Sequence of chain 2.A:
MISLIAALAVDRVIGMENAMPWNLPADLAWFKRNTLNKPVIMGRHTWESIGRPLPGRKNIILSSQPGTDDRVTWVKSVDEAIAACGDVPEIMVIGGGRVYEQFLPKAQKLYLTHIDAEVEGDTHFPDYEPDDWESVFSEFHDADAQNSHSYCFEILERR

The protein below binds the small molecule below.
Small molecule (SMILES): COc1cc(Cc2cnc(N)nc2N)cc(OC)c1OC

Binding-site contacts:
Ligand atom C3 contacts residue ALA6 of chain 2.A at 4.0 Å (hydrophobic).
Ligand atom C8 contacts residue PHE31 of chain 2.A at 3.6 Å (hydrophobic).
Ligand atom N2 contacts residue PHE31 of chain 2.A at 3.9 Å.
Ligand atom N5 contacts residue ALA7 of chain 2.A at 3.8 Å.
Ligand atom C3 contacts residue PHE31 of chain 2.A at 3.9 Å (hydrophobic).
Ligand atom C11 contacts residue ILE50 of chain 2.A at 4.0 Å (hydrophobic).
Ligand atom N7 contacts residue TYR100 of chain 2.A at 3.3 Å (h-bond).
Ligand atom C20 contacts residue TRP22 of chain 2.A at 3.2 Å (hydrophobic).
Ligand atom N4 contacts residue ASP27 of chain 2.A at 2.8 Å (salt-bridge).
Ligand atom C1 contacts residue PHE31 of chain 2.A at 3.9 Å (hydrophobic).
Ligand atom N5 contacts residue ALA6 of chain 2.A at 3.5 Å (h-bond).
Ligand atom N5 contacts residue ILE5 of chain 2.A at 3.6 Å.
Ligand atom N7 contacts residue PHE31 of chain 2.A at 3.7 Å.
Ligand atom C6 contacts residue PHE31 of chain 2.A at 3.4 Å (hydrophobic).
Ligand atom N4 contacts residue THR113 of chain 2.A at 3.7 Å.
Ligand atom N7 contacts residue ILE5 of chain 2.A at 2.8 Å (h-bond).
Ligand atom C6 contacts residue ILE5 of chain 2.A at 3.7 Å (hydrophobic).
Ligand atom C20 contacts residue GLU17 of chain 2.A at 4.1 Å.
Ligand atom C14 contacts residue LEU54 of chain 2.A at 3.9 Å (hydrophobic).
Ligand atom N4 contacts residue ALA7 of chain 2.A at 3.7 Å.
Ligand atom C11 contacts residue PHE31 of chain 2.A at 4.1 Å (hydrophobic).
Ligand atom N4 contacts residue ALA6 of chain 2.A at 3.7 Å.
Ligand atom C20 contacts residue MET16 of chain 2.A at 3.9 Å (hydrophobic).
Ligand atom N7 contacts residue ILE94 of chain 2.A at 3.0 Å (h-bond).
Ligand atom O13 contacts residue LEU28 of chain 2.A at 4.1 Å.
Ligand atom N2 contacts residue ASP27 of chain 2.A at 2.7 Å (salt-bridge).
Ligand atom C1 contacts residue ASP27 of chain 2.A at 3.6 Å.
Ligand atom C12 contacts residue LEU28 of chain 2.A at 4.0 Å (hydrophobic).
Ligand atom C12 contacts residue ILE50 of chain 2.A at 3.9 Å (hydrophobic).
Ligand atom N5 contacts residue PHE31 of chain 2.A at 3.6 Å.
Ligand atom N2 contacts residue ALA7 of chain 2.A at 4.1 Å.
Ligand atom C9 contacts residue ILE94 of chain 2.A at 3.9 Å (hydrophobic).
Ligand atom C15 contacts residue ILE50 of chain 2.A at 4.0 Å (hydrophobic).
Ligand atom C3 contacts residue ALA7 of chain 2.A at 3.8 Å (hydrophobic).
Ligand atom C3 contacts residue ASP27 of chain 2.A at 3.5 Å.
Ligand atom C9 contacts residue PHE31 of chain 2.A at 4.0 Å (hydrophobic).
Ligand atom N7 contacts residue ALA6 of chain 2.A at 4.1 Å.
Ligand atom C14 contacts residue PHE31 of chain 2.A at 3.5 Å (hydrophobic).
Ligand atom N4 contacts residue ILE5 of chain 2.A at 4.0 Å.
Ligand atom O19 contacts residue MET16 of chain 2.A at 3.7 Å.